Sequence of chain 1.A:
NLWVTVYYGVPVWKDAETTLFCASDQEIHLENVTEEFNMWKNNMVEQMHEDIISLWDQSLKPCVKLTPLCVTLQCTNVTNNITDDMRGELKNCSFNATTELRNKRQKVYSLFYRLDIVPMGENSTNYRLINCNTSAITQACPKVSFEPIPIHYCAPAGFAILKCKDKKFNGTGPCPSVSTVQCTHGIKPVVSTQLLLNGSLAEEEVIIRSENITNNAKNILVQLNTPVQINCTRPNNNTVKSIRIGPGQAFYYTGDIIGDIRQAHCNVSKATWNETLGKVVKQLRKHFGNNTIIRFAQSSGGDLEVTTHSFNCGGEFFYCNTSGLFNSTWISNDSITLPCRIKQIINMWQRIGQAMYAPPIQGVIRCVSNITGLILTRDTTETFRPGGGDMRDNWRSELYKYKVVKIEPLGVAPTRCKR

Binding-site contacts:
Ligand atom C6 contacts residue TRP387 of chain 1.A at 4.0 Å (hydrophobic).
Ligand atom C1 contacts residue ASN331 of chain 1.A at 1.5 Å.
Ligand atom C5 contacts residue ASN331 of chain 1.A at 3.9 Å.
Ligand atom C4 contacts residue ASN331 of chain 1.A at 4.4 Å.
Ligand atom C5 contacts residue TRP387 of chain 1.A at 4.1 Å (hydrophobic).
Ligand atom O5 contacts residue ASN331 of chain 1.A at 2.5 Å (h-bond).
Ligand atom C8 contacts residue LYS327 of chain 1.A at 3.9 Å.
Ligand atom C2 contacts residue ASN331 of chain 1.A at 2.5 Å.
Ligand atom C7 contacts residue ASN331 of chain 1.A at 3.3 Å.
Ligand atom O5 contacts residue TRP387 of chain 1.A at 3.7 Å.
Ligand atom C8 contacts residue ASN331 of chain 1.A at 4.1 Å.
Ligand atom O7 contacts residue ASN331 of chain 1.A at 3.3 Å (h-bond).
Ligand atom N2 contacts residue ASN331 of chain 1.A at 2.9 Å (h-bond).
Ligand atom C1 contacts residue TRP387 of chain 1.A at 4.0 Å (hydrophobic).
Ligand atom C3 contacts residue ASN331 of chain 1.A at 3.9 Å.

This protein binds this small molecule.
Small molecule (SMILES): CC(=O)N[C@@H]1[C@@H](O)[C@H](O)[C@@H](CO)O[C@H]1O